Binding-site contacts:
Ligand atom C5 contacts residue SER108 of chain 1.A at 3.6 Å.
Ligand atom C9 contacts residue SER108 of chain 1.B at 3.6 Å.
Ligand atom C13 contacts residue PRO105 of chain 1.B at 3.8 Å (hydrophobic).
Ligand atom O2 contacts residue LYS218 of chain 1.A at 3.7 Å.
Ligand atom C5 contacts residue MET107 of chain 1.A at 3.8 Å (hydrophobic).
Ligand atom C5 contacts residue PRO105 of chain 1.A at 3.5 Å (hydrophobic).
Ligand atom C8 contacts residue SER108 of chain 1.B at 3.5 Å.
Ligand atom C15 contacts residue SER217 of chain 1.B at 3.6 Å.
Ligand atom C9 contacts residue PRO105 of chain 1.B at 3.6 Å (hydrophobic).
Ligand atom C19 contacts residue LYS104 of chain 1.B at 3.0 Å.
Ligand atom C6 contacts residue PRO105 of chain 1.A at 3.4 Å (hydrophobic).
Ligand atom C14 contacts residue PRO105 of chain 1.A at 3.6 Å (hydrophobic).
Ligand atom C15 contacts residue PRO105 of chain 1.A at 3.6 Å (hydrophobic).
Ligand atom C2 contacts residue LYS218 of chain 1.B at 3.7 Å.
Ligand atom C19 contacts residue PRO105 of chain 1.B at 3.4 Å (hydrophobic).
Ligand atom C16 contacts residue SER217 of chain 1.B at 3.4 Å.
Ligand atom C6 contacts residue SER108 of chain 1.A at 3.5 Å.
Ligand atom O2 contacts residue GLY219 of chain 1.A at 3.3 Å (h-bond).
Ligand atom C17 contacts residue SER217 of chain 1.A at 3.6 Å.
Ligand atom S1 contacts residue PRO105 of chain 1.B at 3.7 Å.
Ligand atom C20 contacts residue PRO105 of chain 1.A at 3.5 Å (hydrophobic).
Ligand atom C1 contacts residue PRO105 of chain 1.A at 3.9 Å (hydrophobic).
Ligand atom S2 contacts residue PRO105 of chain 1.A at 3.8 Å.
Ligand atom C11 contacts residue LYS218 of chain 1.A at 3.4 Å.
Ligand atom O4 contacts residue LEU239 of chain 1.A at 3.4 Å.
Ligand atom C8 contacts residue PRO105 of chain 1.B at 3.5 Å (hydrophobic).
Ligand atom C4 contacts residue PRO105 of chain 1.A at 3.9 Å (hydrophobic).
Ligand atom C20 contacts residue LYS104 of chain 1.A at 3.3 Å.
Ligand atom C18 contacts residue SER217 of chain 1.A at 3.5 Å.
Ligand atom C6 contacts residue MET107 of chain 1.A at 3.4 Å (hydrophobic).
Ligand atom N1 contacts residue PRO105 of chain 1.A at 2.7 Å (h-bond).
Ligand atom C19 contacts residue LEU239 of chain 1.B at 3.6 Å (hydrophobic).
Ligand atom O3 contacts residue LYS218 of chain 1.B at 3.2 Å.
Ligand atom O3 contacts residue GLY219 of chain 1.B at 3.0 Å (h-bond).
Ligand atom C12 contacts residue LYS218 of chain 1.A at 3.7 Å.
Ligand atom C3 contacts residue LYS218 of chain 1.B at 3.5 Å.
Ligand atom C8 contacts residue MET107 of chain 1.B at 3.5 Å (hydrophobic).
Ligand atom C18 contacts residue PRO105 of chain 1.B at 3.7 Å (hydrophobic).
Ligand atom N2 contacts residue PRO105 of chain 1.B at 2.8 Å (h-bond).
Ligand atom O1 contacts residue SER242 of chain 1.B at 3.6 Å.

The protein below binds the small molecule below.
Small molecule (SMILES): C[C@@H](CNS(C)(=O)=O)c1ccc(-c2ccc([C@@H](C)CNS(C)(=O)=O)cc2)cc1

Sequence of chain 1.A:
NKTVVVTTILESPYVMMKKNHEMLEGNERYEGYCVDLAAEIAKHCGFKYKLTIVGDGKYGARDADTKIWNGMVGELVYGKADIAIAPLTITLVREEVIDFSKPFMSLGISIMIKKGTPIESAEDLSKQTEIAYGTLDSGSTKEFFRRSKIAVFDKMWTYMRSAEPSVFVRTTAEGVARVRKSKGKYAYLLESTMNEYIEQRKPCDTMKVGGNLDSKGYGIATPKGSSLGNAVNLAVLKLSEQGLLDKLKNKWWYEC

Sequence of chain 1.B:
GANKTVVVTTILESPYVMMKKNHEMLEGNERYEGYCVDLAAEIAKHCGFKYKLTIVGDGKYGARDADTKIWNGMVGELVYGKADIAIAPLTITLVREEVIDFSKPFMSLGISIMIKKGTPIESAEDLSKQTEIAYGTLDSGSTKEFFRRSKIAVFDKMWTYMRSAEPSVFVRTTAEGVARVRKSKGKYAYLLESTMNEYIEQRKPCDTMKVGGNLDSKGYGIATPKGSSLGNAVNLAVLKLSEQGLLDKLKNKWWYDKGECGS